Sequence of chain 1.DB:
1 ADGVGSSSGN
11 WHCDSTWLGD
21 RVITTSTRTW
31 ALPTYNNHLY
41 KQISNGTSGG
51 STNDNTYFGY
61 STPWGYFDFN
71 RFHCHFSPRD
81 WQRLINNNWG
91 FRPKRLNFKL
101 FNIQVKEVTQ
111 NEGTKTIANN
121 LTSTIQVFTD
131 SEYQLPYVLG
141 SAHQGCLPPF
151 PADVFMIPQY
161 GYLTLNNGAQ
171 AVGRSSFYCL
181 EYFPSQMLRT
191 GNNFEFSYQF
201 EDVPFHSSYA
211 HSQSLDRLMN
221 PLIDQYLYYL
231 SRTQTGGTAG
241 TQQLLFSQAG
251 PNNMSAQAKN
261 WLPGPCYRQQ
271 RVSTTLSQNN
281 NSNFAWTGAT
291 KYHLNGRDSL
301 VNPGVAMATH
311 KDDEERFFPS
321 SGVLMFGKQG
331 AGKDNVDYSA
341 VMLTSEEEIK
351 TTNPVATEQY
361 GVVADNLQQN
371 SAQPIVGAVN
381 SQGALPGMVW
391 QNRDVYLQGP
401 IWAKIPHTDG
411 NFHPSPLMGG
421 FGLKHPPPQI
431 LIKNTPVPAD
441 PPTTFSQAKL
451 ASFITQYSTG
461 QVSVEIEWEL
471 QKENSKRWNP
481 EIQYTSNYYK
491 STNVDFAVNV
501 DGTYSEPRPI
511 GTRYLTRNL

Binding-site contacts:
Ligand atom O2 contacts residue DA1 of chain 1.PF at 3.4 Å (h-bond).
Ligand atom N3 contacts residue PRO204 of chain 1.DB at 4.0 Å.
Ligand atom C2' contacts residue DA1 of chain 1.PF at 2.9 Å.
Ligand atom C2' contacts residue PRO204 of chain 1.DB at 4.0 Å (hydrophobic).
Ligand atom N4 contacts residue ASP202 of chain 1.DB at 2.4 Å (salt-bridge).
Ligand atom C5 contacts residue VAL203 of chain 1.DB at 3.8 Å (hydrophobic).
Ligand atom C5' contacts residue PRO204 of chain 1.DB at 4.5 Å (hydrophobic).
Ligand atom N3 contacts residue ASP202 of chain 1.DB at 4.2 Å.
Ligand atom C5 contacts residue ASP202 of chain 1.DB at 3.1 Å.
Ligand atom C6 contacts residue ASP202 of chain 1.DB at 4.3 Å.
Ligand atom C4 contacts residue ASP202 of chain 1.DB at 3.0 Å.
Ligand atom N4 contacts residue PRO204 of chain 1.DB at 4.2 Å.
Ligand atom C2 contacts residue PRO204 of chain 1.DB at 4.3 Å (hydrophobic).
Ligand atom C5 contacts residue PRO204 of chain 1.DB at 3.6 Å (hydrophobic).
Ligand atom N4 contacts residue VAL203 of chain 1.DB at 3.4 Å (h-bond).
Ligand atom C3' contacts residue DA1 of chain 1.PF at 2.6 Å.
Ligand atom C6 contacts residue PRO204 of chain 1.DB at 3.9 Å (hydrophobic).
Ligand atom C4 contacts residue PRO204 of chain 1.DB at 3.8 Å (hydrophobic).
Ligand atom O3' contacts residue DA1 of chain 1.PF at 1.6 Å.
Ligand atom C4 contacts residue VAL203 of chain 1.DB at 4.1 Å (hydrophobic).
Ligand atom N1 contacts residue PRO204 of chain 1.DB at 4.2 Å.
Ligand atom C2 contacts residue DA1 of chain 1.PF at 4.2 Å.
Ligand atom C1' contacts residue DA1 of chain 1.PF at 3.9 Å.
Ligand atom C4' contacts residue DA1 of chain 1.PF at 4.0 Å.

A protein and the small-molecule ligand that binds it are described below.
Small molecule (SMILES): Nc1ccn([C@H]2C[C@H](O)[C@@H](COP(=O)(O)O)O2)c(=O)n1